Sequence of chain 1.Q:
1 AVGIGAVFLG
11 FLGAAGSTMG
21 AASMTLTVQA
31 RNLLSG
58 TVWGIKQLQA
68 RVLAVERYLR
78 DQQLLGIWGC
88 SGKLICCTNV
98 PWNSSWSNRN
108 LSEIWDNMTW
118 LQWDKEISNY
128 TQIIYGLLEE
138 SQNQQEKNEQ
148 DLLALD

Binding-site contacts:
Ligand atom C3 contacts residue ASN126 of chain 1.Q at 3.8 Å.
Ligand atom C2 contacts residue ASN126 of chain 1.Q at 2.8 Å.
Ligand atom C6 contacts residue ASN126 of chain 1.Q at 3.8 Å.
Ligand atom C8 contacts residue LYS122 of chain 1.Q at 4.0 Å.
Ligand atom N2 contacts residue ASN126 of chain 1.Q at 3.6 Å.
Ligand atom C7 contacts residue ASN126 of chain 1.Q at 4.4 Å.
Ligand atom C4 contacts residue ASN126 of chain 1.Q at 3.9 Å.
Ligand atom O5 contacts residue ASN126 of chain 1.Q at 1.6 Å (h-bond).
Ligand atom C5 contacts residue ASN126 of chain 1.Q at 3.0 Å.
Ligand atom C1 contacts residue ASN126 of chain 1.Q at 1.4 Å.
Ligand atom O6 contacts residue ASN126 of chain 1.Q at 3.8 Å.

The protein below binds the small molecule below.
Small molecule (SMILES): CC(=O)N[C@@H]1[C@@H](O)[C@H](O)[C@@H](CO)O[C@H]1O